Binding-site contacts:
Ligand atom C contacts residue GLY60 of chain 2.A at 3.5 Å.
Ligand atom O contacts residue ARG193 of chain 8.A at 3.4 Å (salt-bridge).
Ligand atom O contacts residue GLY60 of chain 2.A at 3.4 Å.
Ligand atom CZ contacts residue GLY61 of chain 2.A at 3.6 Å.
Ligand atom O contacts residue HIS295 of chain 2.A at 3.7 Å.
Ligand atom N contacts residue GLY60 of chain 2.A at 2.6 Å (h-bond).
Ligand atom CD2 contacts residue PHE356 of chain 2.A at 3.4 Å (hydrophobic).
Ligand atom O contacts residue HIS88 of chain 2.A at 3.1 Å (h-bond).
Ligand atom C contacts residue HIS295 of chain 2.A at 3.3 Å.
Ligand atom CA contacts residue GLY60 of chain 2.A at 3.2 Å.
Ligand atom SG contacts residue VAL59 of chain 2.A at 3.5 Å.
Ligand atom O contacts residue VAL59 of chain 2.A at 2.9 Å (h-bond).
Ligand atom CA contacts residue HIS88 of chain 2.A at 3.6 Å.
Ligand atom O contacts residue CA1 of chain 2.D at 2.5 Å.
Ligand atom O contacts residue GLU44 of chain 2.A at 3.3 Å (salt-bridge).
Ligand atom C contacts residue HIS261 of chain 2.A at 3.7 Å.
Ligand atom OXT contacts residue MET13 of chain 2.A at 3.4 Å (h-bond).
Ligand atom N contacts residue VAL59 of chain 2.A at 3.7 Å.
Ligand atom C contacts residue HIS88 of chain 2.A at 3.1 Å.
Ligand atom CB contacts residue HIS261 of chain 2.A at 3.5 Å.
Ligand atom O contacts residue HIS261 of chain 2.A at 3.0 Å.
Ligand atom CE2 contacts residue PRO263 of chain 2.A at 3.6 Å (hydrophobic).
Ligand atom O contacts residue HIS261 of chain 2.A at 3.4 Å.
Ligand atom CA contacts residue HIS295 of chain 2.A at 3.3 Å.
Ligand atom C contacts residue CA1 of chain 2.D at 3.4 Å.
Ligand atom CB contacts residue VAL59 of chain 2.A at 3.6 Å (hydrophobic).
Ligand atom OH contacts residue HIS167 of chain 2.A at 3.5 Å.
Ligand atom C contacts residue VAL59 of chain 2.A at 3.4 Å (hydrophobic).
Ligand atom OH contacts residue GLU262 of chain 2.A at 3.4 Å.
Ligand atom OXT contacts residue GLU44 of chain 2.A at 2.9 Å (salt-bridge).
Ligand atom C contacts residue GLU44 of chain 2.A at 3.5 Å.
Ligand atom CE2 contacts residue GLY61 of chain 2.A at 3.5 Å.
Ligand atom OXT contacts residue HIS88 of chain 2.A at 3.4 Å.
Ligand atom OXT contacts residue CA1 of chain 2.D at 3.4 Å.
Ligand atom OXT contacts residue HIS295 of chain 2.A at 3.2 Å.
Ligand atom O contacts residue ASN87 of chain 2.A at 3.2 Å (h-bond).
Ligand atom C contacts residue HIS295 of chain 2.A at 3.4 Å.
Ligand atom CB contacts residue PHE356 of chain 2.A at 3.4 Å (hydrophobic).
Ligand atom CD2 contacts residue GLY61 of chain 2.A at 3.6 Å.
Ligand atom O contacts residue HIS295 of chain 2.A at 2.5 Å (h-bond).

The protein below binds the small molecule below.
Small molecule (SMILES): NCC(=O)N[C@@H](CSSC[C@H](N)C(=O)N[C@@H](Cc1ccccc1)C(=O)NCC(=O)O)C(=O)NCC(=O)N[C@H](C=O)Cc1ccc(O)cc1

Sequence of chain 8.A:
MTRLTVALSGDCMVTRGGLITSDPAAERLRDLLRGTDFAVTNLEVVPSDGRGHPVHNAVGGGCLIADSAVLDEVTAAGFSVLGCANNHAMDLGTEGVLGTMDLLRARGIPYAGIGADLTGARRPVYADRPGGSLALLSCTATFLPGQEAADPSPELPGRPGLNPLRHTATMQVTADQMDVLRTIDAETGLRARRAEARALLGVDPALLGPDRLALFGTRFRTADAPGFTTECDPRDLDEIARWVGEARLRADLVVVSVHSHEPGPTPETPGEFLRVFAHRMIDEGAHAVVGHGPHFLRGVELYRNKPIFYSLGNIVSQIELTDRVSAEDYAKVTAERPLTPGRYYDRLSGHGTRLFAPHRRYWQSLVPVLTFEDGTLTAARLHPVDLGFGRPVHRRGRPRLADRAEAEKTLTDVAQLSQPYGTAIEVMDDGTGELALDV

Sequence of chain 2.A:
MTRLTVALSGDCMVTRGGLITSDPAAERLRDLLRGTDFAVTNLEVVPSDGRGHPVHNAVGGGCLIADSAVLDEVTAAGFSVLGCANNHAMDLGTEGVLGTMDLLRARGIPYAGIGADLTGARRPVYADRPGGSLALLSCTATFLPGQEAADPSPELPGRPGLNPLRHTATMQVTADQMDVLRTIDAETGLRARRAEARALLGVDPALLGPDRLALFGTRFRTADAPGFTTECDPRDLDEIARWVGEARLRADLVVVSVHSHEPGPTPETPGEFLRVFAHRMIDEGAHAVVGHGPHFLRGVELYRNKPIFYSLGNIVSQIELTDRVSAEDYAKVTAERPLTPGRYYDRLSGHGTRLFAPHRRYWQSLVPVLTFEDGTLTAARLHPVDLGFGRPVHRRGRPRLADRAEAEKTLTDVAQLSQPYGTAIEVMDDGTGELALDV